Sequence of chain 2.B:
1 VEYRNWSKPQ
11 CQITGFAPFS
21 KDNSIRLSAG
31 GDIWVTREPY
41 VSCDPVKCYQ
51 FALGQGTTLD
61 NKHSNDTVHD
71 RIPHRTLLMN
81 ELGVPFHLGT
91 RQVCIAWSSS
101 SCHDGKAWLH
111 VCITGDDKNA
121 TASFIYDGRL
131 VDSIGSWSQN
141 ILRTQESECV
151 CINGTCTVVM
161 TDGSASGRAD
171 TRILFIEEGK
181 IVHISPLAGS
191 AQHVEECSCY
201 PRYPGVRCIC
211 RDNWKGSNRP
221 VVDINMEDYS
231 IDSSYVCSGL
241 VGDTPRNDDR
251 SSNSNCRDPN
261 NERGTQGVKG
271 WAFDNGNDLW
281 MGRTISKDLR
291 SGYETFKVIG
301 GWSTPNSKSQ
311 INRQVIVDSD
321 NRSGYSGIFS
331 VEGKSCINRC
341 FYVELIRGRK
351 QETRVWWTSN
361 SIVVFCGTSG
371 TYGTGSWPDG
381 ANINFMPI

Sequence of chain 2.A:
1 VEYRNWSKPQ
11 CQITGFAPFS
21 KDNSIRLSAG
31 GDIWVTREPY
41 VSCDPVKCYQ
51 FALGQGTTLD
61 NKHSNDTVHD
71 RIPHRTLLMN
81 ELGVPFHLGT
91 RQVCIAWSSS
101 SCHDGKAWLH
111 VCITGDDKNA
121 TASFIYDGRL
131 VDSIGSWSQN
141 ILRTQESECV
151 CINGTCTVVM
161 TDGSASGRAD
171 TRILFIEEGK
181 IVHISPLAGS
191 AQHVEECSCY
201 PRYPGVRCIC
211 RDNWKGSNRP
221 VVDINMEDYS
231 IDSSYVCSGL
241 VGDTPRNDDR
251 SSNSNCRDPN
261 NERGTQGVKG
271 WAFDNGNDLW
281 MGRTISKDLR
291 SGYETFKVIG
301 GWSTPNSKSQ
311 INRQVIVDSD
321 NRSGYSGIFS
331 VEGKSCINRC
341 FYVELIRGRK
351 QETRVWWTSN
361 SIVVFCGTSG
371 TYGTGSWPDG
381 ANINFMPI

The protein below binds the small molecule below.
Small molecule (SMILES): CC(=O)N[C@H]1[C@H](O[C@H]2[C@H](O)[C@@H](NC(C)=O)CO[C@@H]2CO)O[C@H](CO)[C@@H](O[C@@H]2O[C@H](CO[C@H]3O[C@H](CO)[C@@H](O)[C@H](O)[C@@H]3O)[C@@H](O)[C@H](O[C@H]3O[C@H](CO)[C@@H](O)[C@H](O)[C@@H]3O[C@@H]3O[C@H](CO)[C@@H](O)[C@H](O)[C@@H]3O)[C@@H]2O)[C@@H]1O

Binding-site contacts:
Ligand atom C2 contacts residue THR374 of chain 2.B at 3.5 Å.
Ligand atom C1 contacts residue THR374 of chain 2.B at 2.8 Å.
Ligand atom C7 contacts residue ASN119 of chain 2.A at 3.7 Å.
Ligand atom O7 contacts residue THR374 of chain 2.B at 3.4 Å (h-bond).
Ligand atom C1 contacts residue ASN119 of chain 2.A at 1.4 Å.
Ligand atom O4 contacts residue ASP320 of chain 2.B at 2.7 Å (salt-bridge).
Ligand atom C6 contacts residue THR374 of chain 2.B at 3.2 Å.
Ligand atom C7 contacts residue THR374 of chain 2.B at 3.4 Å.
Ligand atom C3 contacts residue ASN119 of chain 2.A at 3.6 Å.
Ligand atom O7 contacts residue TYR372 of chain 2.B at 3.7 Å.
Ligand atom O3 contacts residue ASP318 of chain 2.B at 3.5 Å.
Ligand atom C5 contacts residue ASP320 of chain 2.B at 3.1 Å.
Ligand atom C4 contacts residue SER319 of chain 2.B at 3.4 Å.
Ligand atom O3 contacts residue SER319 of chain 2.B at 3.1 Å (h-bond).
Ligand atom O6 contacts residue SER319 of chain 2.B at 2.9 Å (h-bond).
Ligand atom C6 contacts residue ASP320 of chain 2.B at 3.8 Å.
Ligand atom C6 contacts residue ASP116 of chain 2.A at 3.1 Å.
Ligand atom O5 contacts residue THR374 of chain 2.B at 2.3 Å.
Ligand atom C4 contacts residue ASN119 of chain 2.A at 3.9 Å.
Ligand atom C5 contacts residue THR374 of chain 2.B at 2.9 Å.
Ligand atom O4 contacts residue ASP318 of chain 2.B at 3.3 Å (salt-bridge).
Ligand atom O6 contacts residue ASP116 of chain 2.A at 3.1 Å (salt-bridge).
Ligand atom O4 contacts residue SER319 of chain 2.B at 3.7 Å.
Ligand atom N2 contacts residue THR374 of chain 2.B at 3.1 Å.
Ligand atom C1 contacts residue GLY373 of chain 2.B at 3.6 Å.
Ligand atom O5 contacts residue GLY373 of chain 2.B at 4.0 Å.
Ligand atom C6 contacts residue ASN119 of chain 2.A at 3.7 Å.
Ligand atom O6 contacts residue THR374 of chain 2.B at 3.4 Å.
Ligand atom O7 contacts residue ASN119 of chain 2.A at 3.4 Å (h-bond).
Ligand atom O6 contacts residue ASP320 of chain 2.B at 3.4 Å (salt-bridge).
Ligand atom O5 contacts residue ASN119 of chain 2.A at 2.5 Å (h-bond).
Ligand atom C2 contacts residue ASN119 of chain 2.A at 2.4 Å.
Ligand atom C4 contacts residue ASP320 of chain 2.B at 3.3 Å.
Ligand atom O7 contacts residue GLY373 of chain 2.B at 3.1 Å (h-bond).
Ligand atom C3 contacts residue ASP318 of chain 2.B at 4.0 Å.
Ligand atom C3 contacts residue THR374 of chain 2.B at 3.6 Å.
Ligand atom C6 contacts residue SER319 of chain 2.B at 4.1 Å.
Ligand atom N2 contacts residue ASN119 of chain 2.A at 3.3 Å (h-bond).
Ligand atom C8 contacts residue THR374 of chain 2.B at 2.4 Å.
Ligand atom C5 contacts residue ASN119 of chain 2.A at 3.6 Å.